This small molecule binds to this protein.
Small molecule (SMILES): CC(=O)N[C@H]1[C@H](O[C@H]2[C@H](O)[C@@H](NC(C)=O)CO[C@@H]2CO)O[C@H](CO)[C@@H](O)[C@@H]1O

Binding-site contacts:
Ligand atom C5 contacts residue ASN106 of chain 1.B at 3.7 Å.
Ligand atom C8 contacts residue ASN106 of chain 1.B at 4.4 Å.
Ligand atom N2 contacts residue ASN106 of chain 1.B at 2.8 Å (h-bond).
Ligand atom N2 contacts residue THR108 of chain 1.B at 4.1 Å.
Ligand atom C8 contacts residue THR108 of chain 1.B at 4.0 Å.
Ligand atom O7 contacts residue ASN106 of chain 1.B at 3.2 Å (h-bond).
Ligand atom C7 contacts residue ASN106 of chain 1.B at 3.2 Å.
Ligand atom C1 contacts residue ASN106 of chain 1.B at 1.4 Å.
Ligand atom O5 contacts residue ASN106 of chain 1.B at 2.4 Å (h-bond).
Ligand atom C3 contacts residue ASN106 of chain 1.B at 3.8 Å.
Ligand atom C5 contacts residue ASN109 of chain 1.B at 4.1 Å.
Ligand atom C2 contacts residue ASN106 of chain 1.B at 2.4 Å.
Ligand atom C8 contacts residue VAL155 of chain 1.B at 3.8 Å (hydrophobic).
Ligand atom C4 contacts residue ASN106 of chain 1.B at 4.2 Å.

Sequence of chain 1.B:
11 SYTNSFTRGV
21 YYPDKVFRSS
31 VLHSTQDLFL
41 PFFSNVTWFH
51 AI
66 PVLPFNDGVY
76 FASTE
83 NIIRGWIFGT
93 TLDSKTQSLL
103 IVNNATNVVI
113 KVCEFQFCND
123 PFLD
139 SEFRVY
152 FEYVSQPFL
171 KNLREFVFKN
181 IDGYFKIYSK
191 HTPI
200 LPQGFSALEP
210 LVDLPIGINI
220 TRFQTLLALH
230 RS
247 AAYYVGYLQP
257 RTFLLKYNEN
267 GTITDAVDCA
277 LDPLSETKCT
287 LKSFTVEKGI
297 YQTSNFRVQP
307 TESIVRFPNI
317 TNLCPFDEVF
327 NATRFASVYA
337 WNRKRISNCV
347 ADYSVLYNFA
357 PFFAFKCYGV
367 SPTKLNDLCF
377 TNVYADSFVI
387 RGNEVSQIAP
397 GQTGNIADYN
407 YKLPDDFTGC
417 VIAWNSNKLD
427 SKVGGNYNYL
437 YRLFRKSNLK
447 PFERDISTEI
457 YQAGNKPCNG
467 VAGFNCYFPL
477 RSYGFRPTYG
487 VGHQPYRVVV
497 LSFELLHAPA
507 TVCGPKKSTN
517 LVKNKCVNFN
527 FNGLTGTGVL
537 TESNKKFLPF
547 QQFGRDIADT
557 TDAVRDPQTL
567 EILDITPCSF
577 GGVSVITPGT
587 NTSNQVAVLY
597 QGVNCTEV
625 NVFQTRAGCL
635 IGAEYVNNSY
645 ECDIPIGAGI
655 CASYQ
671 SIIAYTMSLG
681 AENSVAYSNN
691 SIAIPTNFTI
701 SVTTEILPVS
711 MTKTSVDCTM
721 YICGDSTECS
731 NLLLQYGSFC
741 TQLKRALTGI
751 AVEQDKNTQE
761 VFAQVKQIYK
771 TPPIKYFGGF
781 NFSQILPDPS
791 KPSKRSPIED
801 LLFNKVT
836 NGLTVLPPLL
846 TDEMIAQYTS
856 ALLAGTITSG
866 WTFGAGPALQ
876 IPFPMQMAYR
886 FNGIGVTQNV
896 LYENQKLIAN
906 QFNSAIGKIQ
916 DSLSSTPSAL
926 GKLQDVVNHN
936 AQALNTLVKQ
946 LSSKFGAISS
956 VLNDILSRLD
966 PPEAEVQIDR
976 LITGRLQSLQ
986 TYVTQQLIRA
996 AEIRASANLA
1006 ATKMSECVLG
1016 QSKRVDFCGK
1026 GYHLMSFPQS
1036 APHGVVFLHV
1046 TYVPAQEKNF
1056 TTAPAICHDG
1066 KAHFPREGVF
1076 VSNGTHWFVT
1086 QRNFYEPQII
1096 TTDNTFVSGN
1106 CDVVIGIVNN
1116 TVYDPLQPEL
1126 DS